Sequence of chain 4.A:
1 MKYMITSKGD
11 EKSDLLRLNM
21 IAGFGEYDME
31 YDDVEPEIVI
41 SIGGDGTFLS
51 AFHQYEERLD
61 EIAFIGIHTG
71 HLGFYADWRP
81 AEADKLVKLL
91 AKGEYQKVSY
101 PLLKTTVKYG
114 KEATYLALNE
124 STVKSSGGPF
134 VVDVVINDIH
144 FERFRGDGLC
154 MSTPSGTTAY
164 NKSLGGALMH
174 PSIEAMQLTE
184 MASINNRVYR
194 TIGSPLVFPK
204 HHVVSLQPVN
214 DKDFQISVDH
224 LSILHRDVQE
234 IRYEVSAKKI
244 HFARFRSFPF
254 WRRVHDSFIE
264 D

Sequence of chain 1.A:
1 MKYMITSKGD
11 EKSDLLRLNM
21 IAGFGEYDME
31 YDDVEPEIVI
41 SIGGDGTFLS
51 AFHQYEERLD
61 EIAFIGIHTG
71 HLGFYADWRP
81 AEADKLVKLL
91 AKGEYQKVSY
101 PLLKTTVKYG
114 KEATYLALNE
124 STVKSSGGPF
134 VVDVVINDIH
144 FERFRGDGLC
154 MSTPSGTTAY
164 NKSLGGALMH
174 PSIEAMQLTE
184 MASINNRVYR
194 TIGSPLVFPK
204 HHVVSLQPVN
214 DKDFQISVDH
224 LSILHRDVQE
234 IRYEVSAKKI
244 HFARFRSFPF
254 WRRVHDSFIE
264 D

A protein and the small-molecule ligand that binds it are described below.
Small molecule (SMILES): C#CCCCCn1cnc2c(N)ncnc21

Binding-site contacts:
Ligand atom N6 contacts residue TYR75 of chain 1.A at 3.5 Å (h-bond).
Ligand atom N7 contacts residue TYR75 of chain 1.A at 4.3 Å.
Ligand atom C9E contacts residue ILE187 of chain 4.A at 3.8 Å (hydrophobic).
Ligand atom C5 contacts residue ASN122 of chain 1.A at 3.8 Å.
Ligand atom C6 contacts residue ALA162 of chain 1.A at 3.5 Å (hydrophobic).
Ligand atom N1 contacts residue SER158 of chain 1.A at 4.3 Å.
Ligand atom C2 contacts residue THR161 of chain 1.A at 3.2 Å.
Ligand atom C5 contacts residue ALA162 of chain 1.A at 3.6 Å (hydrophobic).
Ligand atom C4 contacts residue ASP45 of chain 1.A at 3.6 Å.
Ligand atom C6 contacts residue TYR75 of chain 1.A at 4.4 Å (hydrophobic).
Ligand atom N3 contacts residue ALA162 of chain 1.A at 4.4 Å.
Ligand atom C8 contacts residue ASN122 of chain 1.A at 3.8 Å.
Ligand atom C6 contacts residue ASP45 of chain 1.A at 4.3 Å.
Ligand atom C4 contacts residue ALA162 of chain 1.A at 4.1 Å (hydrophobic).
Ligand atom C2 contacts residue ALA162 of chain 1.A at 4.0 Å (hydrophobic).
Ligand atom C6 contacts residue THR161 of chain 1.A at 3.5 Å.
Ligand atom N7 contacts residue ASP45 of chain 1.A at 3.8 Å.
Ligand atom N6 contacts residue SER158 of chain 1.A at 3.3 Å (h-bond).
Ligand atom C2 contacts residue PHE74 of chain 1.A at 3.3 Å (hydrophobic).
Ligand atom N3 contacts residue ASP45 of chain 1.A at 4.1 Å.
Ligand atom C8 contacts residue ASP45 of chain 1.A at 3.5 Å.
Ligand atom N7 contacts residue ASN122 of chain 1.A at 2.9 Å (h-bond).
Ligand atom N1 contacts residue THR161 of chain 1.A at 2.5 Å (h-bond).
Ligand atom N9 contacts residue ASP45 of chain 1.A at 3.7 Å.
Ligand atom N6 contacts residue ASN122 of chain 1.A at 2.8 Å (h-bond).
Ligand atom N1 contacts residue PHE74 of chain 1.A at 3.5 Å.
Ligand atom N6 contacts residue GLY159 of chain 1.A at 4.2 Å.
Ligand atom C6 contacts residue PHE74 of chain 1.A at 4.3 Å (hydrophobic).
Ligand atom C6 contacts residue ASN122 of chain 1.A at 3.9 Å.
Ligand atom C9A contacts residue ASP45 of chain 1.A at 4.2 Å.
Ligand atom N1 contacts residue ALA162 of chain 1.A at 3.8 Å.
Ligand atom N3 contacts residue PHE74 of chain 1.A at 4.0 Å.
Ligand atom N6 contacts residue THR161 of chain 1.A at 3.7 Å.
Ligand atom C5 contacts residue ASP45 of chain 1.A at 3.7 Å.
Ligand atom N7 contacts residue ALA162 of chain 1.A at 4.1 Å.
Ligand atom C9F contacts residue ILE187 of chain 4.A at 3.5 Å (hydrophobic).
Ligand atom N3 contacts residue THR161 of chain 1.A at 3.9 Å.
Ligand atom N6 contacts residue ALA162 of chain 1.A at 3.8 Å.
Ligand atom C6 contacts residue SER158 of chain 1.A at 4.3 Å.